Binding-site contacts:
Ligand atom C2 contacts residue LEU78 of chain 1.B at 4.2 Å (hydrophobic).
Ligand atom N2 contacts residue ASN146 of chain 1.B at 2.7 Å (h-bond).
Ligand atom C1 contacts residue ASN146 of chain 1.B at 1.4 Å.
Ligand atom C6 contacts residue SER122 of chain 1.B at 4.3 Å.
Ligand atom C7 contacts residue ASN146 of chain 1.B at 3.1 Å.
Ligand atom C4 contacts residue ASN146 of chain 1.B at 4.2 Å.
Ligand atom C3 contacts residue ASN146 of chain 1.B at 3.7 Å.
Ligand atom O7 contacts residue GLN147 of chain 1.B at 4.1 Å.
Ligand atom O5 contacts residue LEU78 of chain 1.B at 4.3 Å.
Ligand atom C7 contacts residue GLY77 of chain 1.B at 4.2 Å.
Ligand atom C1 contacts residue GLY77 of chain 1.B at 3.8 Å.
Ligand atom O7 contacts residue ASN146 of chain 1.B at 3.2 Å (h-bond).
Ligand atom O5 contacts residue ASN146 of chain 1.B at 2.5 Å (h-bond).
Ligand atom N2 contacts residue GLY77 of chain 1.B at 3.4 Å (h-bond).
Ligand atom C8 contacts residue ASN146 of chain 1.B at 4.2 Å.
Ligand atom C2 contacts residue GLY77 of chain 1.B at 3.7 Å.
Ligand atom C5 contacts residue ASN146 of chain 1.B at 3.7 Å.
Ligand atom C2 contacts residue ASN146 of chain 1.B at 2.3 Å.

This small molecule binds to this protein.
Small molecule (SMILES): CC(=O)N[C@@H]1[C@@H](O)[C@H](O)[C@@H](CO)O[C@H]1O

Sequence of chain 1.B:
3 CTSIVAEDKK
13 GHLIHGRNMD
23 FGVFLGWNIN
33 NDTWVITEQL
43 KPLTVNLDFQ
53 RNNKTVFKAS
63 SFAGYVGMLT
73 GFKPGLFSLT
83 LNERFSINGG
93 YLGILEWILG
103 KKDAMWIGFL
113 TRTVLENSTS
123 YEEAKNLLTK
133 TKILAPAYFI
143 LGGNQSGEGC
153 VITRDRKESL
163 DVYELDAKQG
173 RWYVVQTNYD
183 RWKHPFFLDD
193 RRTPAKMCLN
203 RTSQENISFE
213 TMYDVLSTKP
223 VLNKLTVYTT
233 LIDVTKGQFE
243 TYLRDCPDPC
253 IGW